Binding-site contacts:
Ligand atom CAW contacts residue TYR472 of chain 1.F at 3.9 Å (hydrophobic).
Ligand atom CAL contacts residue THR708 of chain 1.F at 3.9 Å.
Ligand atom OAA contacts residue TYR472 of chain 1.F at 3.9 Å.
Ligand atom CAJ contacts residue TYR472 of chain 1.F at 3.5 Å (hydrophobic).
Ligand atom OAA contacts residue THR502 of chain 1.F at 3.2 Å (h-bond).
Ligand atom OAQ contacts residue LEU672 of chain 1.F at 3.5 Å.
Ligand atom OAQ contacts residue THR708 of chain 1.F at 3.2 Å.
Ligand atom FAF contacts residue PRO500 of chain 1.F at 3.0 Å.
Ligand atom CAZ contacts residue GLU424 of chain 1.F at 3.8 Å.
Ligand atom CAT contacts residue TYR472 of chain 1.F at 3.8 Å (hydrophobic).
Ligand atom OAC contacts residue SER676 of chain 1.F at 2.5 Å (h-bond).
Ligand atom NAP contacts residue THR502 of chain 1.F at 3.6 Å (h-bond).
Ligand atom OAA contacts residue PRO500 of chain 1.F at 3.7 Å.
Ligand atom OAC contacts residue GLY675 of chain 1.F at 3.5 Å.
Ligand atom FAG contacts residue GLU424 of chain 1.F at 3.3 Å.
Ligand atom CAM contacts residue GLU424 of chain 1.F at 4.0 Å.
Ligand atom CAL contacts residue LEU672 of chain 1.F at 4.0 Å (hydrophobic).
Ligand atom CAZ contacts residue TYR754 of chain 1.F at 4.0 Å (hydrophobic).
Ligand atom OAE contacts residue SER676 of chain 1.F at 2.7 Å (h-bond).
Ligand atom CAV contacts residue TYR472 of chain 1.F at 3.6 Å (hydrophobic).
Ligand atom FAH contacts residue TYR427 of chain 1.F at 3.7 Å.
Ligand atom CAJ contacts residue TYR754 of chain 1.F at 3.8 Å (hydrophobic).
Ligand atom CAT contacts residue THR502 of chain 1.F at 3.4 Å.
Ligand atom FAH contacts residue TYR754 of chain 1.F at 2.8 Å.
Ligand atom FAG contacts residue MET730 of chain 1.F at 3.2 Å.
Ligand atom FAF contacts residue TYR427 of chain 1.F at 3.8 Å.
Ligand atom OAA contacts residue ARG507 of chain 1.F at 3.3 Å (salt-bridge).
Ligand atom OAD contacts residue SER676 of chain 1.F at 3.6 Å (h-bond).
Ligand atom FAH contacts residue PRO500 of chain 1.F at 3.8 Å.
Ligand atom FAF contacts residue GLU424 of chain 1.F at 3.1 Å.
Ligand atom NAP contacts residue PRO500 of chain 1.F at 3.0 Å (h-bond).
Ligand atom FAF contacts residue TYR472 of chain 1.F at 3.2 Å.
Ligand atom CAT contacts residue PRO500 of chain 1.F at 3.8 Å (hydrophobic).
Ligand atom OAB contacts residue ARG507 of chain 1.F at 3.8 Å.
Ligand atom NAP contacts residue TYR472 of chain 1.F at 3.6 Å.
Ligand atom PBA contacts residue SER676 of chain 1.F at 3.1 Å.
Ligand atom CAS contacts residue TYR472 of chain 1.F at 3.7 Å (hydrophobic).
Ligand atom FAH contacts residue THR729 of chain 1.F at 3.9 Å.
Ligand atom CAU contacts residue TYR472 of chain 1.F at 4.0 Å (hydrophobic).
Ligand atom CAV contacts residue PRO500 of chain 1.F at 4.0 Å (hydrophobic).

This protein binds this small molecule.
Small molecule (SMILES): O=c1[nH]c2cc(C(F)(F)F)c(N3CCOCC3)cc2n(CP(=O)(O)O)c1=O

Sequence of chain 1.F:
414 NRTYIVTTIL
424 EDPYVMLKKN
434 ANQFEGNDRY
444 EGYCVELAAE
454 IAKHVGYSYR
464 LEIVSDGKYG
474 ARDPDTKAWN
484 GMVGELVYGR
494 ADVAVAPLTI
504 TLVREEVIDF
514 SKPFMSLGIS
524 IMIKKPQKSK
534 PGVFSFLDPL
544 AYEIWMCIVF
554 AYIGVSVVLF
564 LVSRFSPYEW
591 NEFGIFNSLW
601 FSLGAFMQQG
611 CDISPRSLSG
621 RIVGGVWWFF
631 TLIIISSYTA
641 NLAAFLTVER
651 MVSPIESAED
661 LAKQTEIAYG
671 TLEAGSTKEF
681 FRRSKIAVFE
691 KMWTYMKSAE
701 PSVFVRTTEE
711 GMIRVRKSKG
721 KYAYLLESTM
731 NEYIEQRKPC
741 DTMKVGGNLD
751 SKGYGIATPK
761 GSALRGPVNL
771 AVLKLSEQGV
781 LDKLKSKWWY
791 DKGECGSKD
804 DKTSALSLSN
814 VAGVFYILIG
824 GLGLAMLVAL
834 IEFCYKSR